This small molecule binds to this protein.
Small molecule (SMILES): CC(=O)N[C@@H]1[C@@H](O)[C@H](O)[C@@H](CO)O[C@H]1O

Sequence of chain 1.A:
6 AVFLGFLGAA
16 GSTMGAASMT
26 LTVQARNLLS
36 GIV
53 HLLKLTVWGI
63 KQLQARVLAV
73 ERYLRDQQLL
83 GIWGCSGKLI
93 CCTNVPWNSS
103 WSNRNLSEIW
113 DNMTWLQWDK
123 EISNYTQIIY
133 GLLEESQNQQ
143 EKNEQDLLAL

Binding-site contacts:
Ligand atom C7 contacts residue ASN126 of chain 1.A at 3.2 Å.
Ligand atom C2 contacts residue ASN126 of chain 1.A at 2.4 Å.
Ligand atom N2 contacts residue ASN126 of chain 1.A at 2.9 Å (h-bond).
Ligand atom C8 contacts residue GLU123 of chain 1.A at 3.3 Å.
Ligand atom O7 contacts residue TYR127 of chain 1.A at 2.9 Å (h-bond).
Ligand atom C8 contacts residue ASN126 of chain 1.A at 4.4 Å.
Ligand atom C1 contacts residue ASN126 of chain 1.A at 1.4 Å.
Ligand atom C3 contacts residue ASN126 of chain 1.A at 3.8 Å.
Ligand atom C7 contacts residue TYR127 of chain 1.A at 3.8 Å (hydrophobic).
Ligand atom O5 contacts residue ASN126 of chain 1.A at 2.4 Å (h-bond).
Ligand atom C4 contacts residue ASN126 of chain 1.A at 4.2 Å.
Ligand atom O7 contacts residue ASN126 of chain 1.A at 3.1 Å (h-bond).
Ligand atom C8 contacts residue TYR127 of chain 1.A at 4.0 Å (hydrophobic).
Ligand atom C5 contacts residue ASN126 of chain 1.A at 3.7 Å.